Sequence of chain 1.B:
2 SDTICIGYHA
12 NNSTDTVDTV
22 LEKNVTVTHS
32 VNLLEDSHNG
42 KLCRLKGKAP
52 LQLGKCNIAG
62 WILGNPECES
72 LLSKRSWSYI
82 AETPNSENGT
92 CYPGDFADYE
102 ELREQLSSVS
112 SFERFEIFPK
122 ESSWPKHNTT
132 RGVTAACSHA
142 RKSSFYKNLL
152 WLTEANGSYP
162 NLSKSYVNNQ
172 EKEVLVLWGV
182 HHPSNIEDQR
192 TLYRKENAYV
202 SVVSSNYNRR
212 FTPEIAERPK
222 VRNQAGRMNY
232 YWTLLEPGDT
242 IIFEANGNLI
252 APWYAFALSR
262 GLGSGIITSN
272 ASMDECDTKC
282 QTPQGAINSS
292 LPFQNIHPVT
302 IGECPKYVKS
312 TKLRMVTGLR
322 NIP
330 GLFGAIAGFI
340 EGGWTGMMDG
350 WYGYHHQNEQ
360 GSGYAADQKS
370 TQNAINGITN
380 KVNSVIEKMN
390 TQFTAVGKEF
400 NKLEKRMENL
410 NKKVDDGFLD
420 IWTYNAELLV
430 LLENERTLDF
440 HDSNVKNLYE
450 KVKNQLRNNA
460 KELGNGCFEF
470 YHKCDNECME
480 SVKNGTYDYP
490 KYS

This small molecule binds to this protein.
Small molecule (SMILES): CC(=O)N[C@H]1[C@H](O[C@H]2[C@H](O)[C@@H](NC(C)=O)CO[C@@H]2CO)O[C@H](CO)[C@@H](O)[C@@H]1O

Binding-site contacts:
Ligand atom C7 contacts residue ARG223 of chain 1.B at 3.3 Å.
Ligand atom C8 contacts residue ASN89 of chain 1.B at 4.4 Å.
Ligand atom C1 contacts residue ASN89 of chain 1.B at 1.4 Å.
Ligand atom C7 contacts residue ASN66 of chain 1.B at 3.7 Å.
Ligand atom O5 contacts residue ARG223 of chain 1.B at 4.3 Å.
Ligand atom C3 contacts residue ARG223 of chain 1.B at 4.0 Å.
Ligand atom O7 contacts residue CYS92 of chain 1.B at 3.7 Å.
Ligand atom O5 contacts residue ASN89 of chain 1.B at 2.3 Å (h-bond).
Ligand atom C8 contacts residue CYS92 of chain 1.B at 3.7 Å (hydrophobic).
Ligand atom O6 contacts residue ARG223 of chain 1.B at 3.8 Å.
Ligand atom C8 contacts residue PRO67 of chain 1.B at 4.2 Å (hydrophobic).
Ligand atom C8 contacts residue CYS138 of chain 1.B at 4.2 Å (hydrophobic).
Ligand atom N2 contacts residue ARG223 of chain 1.B at 3.4 Å (salt-bridge).
Ligand atom O5 contacts residue GLU88 of chain 1.B at 4.4 Å.
Ligand atom C2 contacts residue ARG223 of chain 1.B at 3.9 Å.
Ligand atom C6 contacts residue GLU88 of chain 1.B at 4.5 Å.
Ligand atom C8 contacts residue ALA137 of chain 1.B at 4.3 Å (hydrophobic).
Ligand atom O7 contacts residue ASN66 of chain 1.B at 3.0 Å (h-bond).
Ligand atom C5 contacts residue ASN89 of chain 1.B at 3.6 Å.
Ligand atom C7 contacts residue GLU68 of chain 1.B at 4.1 Å.
Ligand atom O7 contacts residue ARG223 of chain 1.B at 3.6 Å.
Ligand atom O6 contacts residue GLU88 of chain 1.B at 3.4 Å.
Ligand atom C7 contacts residue CYS92 of chain 1.B at 4.0 Å (hydrophobic).
Ligand atom C8 contacts residue ASN66 of chain 1.B at 3.2 Å.
Ligand atom C8 contacts residue ARG223 of chain 1.B at 3.7 Å.
Ligand atom N2 contacts residue ASN89 of chain 1.B at 2.9 Å (h-bond).
Ligand atom C6 contacts residue ARG223 of chain 1.B at 4.3 Å.
Ligand atom C2 contacts residue ASN89 of chain 1.B at 2.4 Å.
Ligand atom C8 contacts residue SER139 of chain 1.B at 3.9 Å.
Ligand atom C8 contacts residue GLU68 of chain 1.B at 3.8 Å.
Ligand atom O7 contacts residue ASN89 of chain 1.B at 2.8 Å (h-bond).
Ligand atom C4 contacts residue ASN89 of chain 1.B at 4.2 Å.
Ligand atom O3 contacts residue ARG223 of chain 1.B at 3.1 Å (salt-bridge).
Ligand atom C4 contacts residue ARG223 of chain 1.B at 4.5 Å.
Ligand atom C7 contacts residue ASN89 of chain 1.B at 3.1 Å.
Ligand atom C3 contacts residue ASN89 of chain 1.B at 3.8 Å.
Ligand atom N2 contacts residue GLU68 of chain 1.B at 3.9 Å.